Sequence of chain 1.A:
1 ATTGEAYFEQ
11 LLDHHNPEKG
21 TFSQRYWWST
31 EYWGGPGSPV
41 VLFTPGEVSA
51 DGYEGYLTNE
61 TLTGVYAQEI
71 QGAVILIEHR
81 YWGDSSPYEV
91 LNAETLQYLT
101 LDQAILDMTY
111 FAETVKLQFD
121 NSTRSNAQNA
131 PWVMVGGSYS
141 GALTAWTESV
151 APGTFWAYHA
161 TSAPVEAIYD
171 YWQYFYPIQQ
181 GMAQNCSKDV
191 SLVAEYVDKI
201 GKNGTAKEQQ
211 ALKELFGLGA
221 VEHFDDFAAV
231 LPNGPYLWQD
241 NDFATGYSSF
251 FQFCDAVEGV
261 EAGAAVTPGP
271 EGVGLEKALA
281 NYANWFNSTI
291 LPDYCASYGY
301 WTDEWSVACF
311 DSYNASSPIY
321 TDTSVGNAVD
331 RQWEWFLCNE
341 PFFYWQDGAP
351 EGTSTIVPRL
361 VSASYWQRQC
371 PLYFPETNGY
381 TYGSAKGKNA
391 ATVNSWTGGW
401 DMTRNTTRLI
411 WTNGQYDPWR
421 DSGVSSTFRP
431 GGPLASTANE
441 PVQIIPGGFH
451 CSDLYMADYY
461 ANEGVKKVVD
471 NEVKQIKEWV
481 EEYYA

A small-molecule ligand and the protein it binds are described below.
Small molecule (SMILES): CC(=O)N[C@@H]1[C@@H](O)[C@H](O)[C@@H](CO)O[C@H]1O

Binding-site contacts:
Ligand atom C8 contacts residue ASP198 of chain 1.A at 3.9 Å.
Ligand atom C8 contacts residue LYS199 of chain 1.A at 4.0 Å.
Ligand atom C2 contacts residue ASN203 of chain 1.A at 2.5 Å.
Ligand atom C7 contacts residue LYS199 of chain 1.A at 4.0 Å.
Ligand atom C1 contacts residue ASN203 of chain 1.A at 1.4 Å.
Ligand atom C7 contacts residue LYS202 of chain 1.A at 4.3 Å.
Ligand atom O5 contacts residue ASN203 of chain 1.A at 2.4 Å (h-bond).
Ligand atom O7 contacts residue LYS199 of chain 1.A at 3.5 Å.
Ligand atom O7 contacts residue ASN203 of chain 1.A at 3.8 Å.
Ligand atom C8 contacts residue LYS202 of chain 1.A at 3.7 Å.
Ligand atom C7 contacts residue ASN203 of chain 1.A at 3.7 Å.
Ligand atom C3 contacts residue ASN203 of chain 1.A at 3.9 Å.
Ligand atom N2 contacts residue ASN203 of chain 1.A at 3.1 Å (h-bond).
Ligand atom C5 contacts residue ASN203 of chain 1.A at 3.7 Å.
Ligand atom C4 contacts residue ASN203 of chain 1.A at 4.2 Å.
Ligand atom N2 contacts residue LYS202 of chain 1.A at 4.2 Å.